This protein binds this small molecule.
Small molecule (SMILES): Oc1ccc2cc(Oc3ccc(Cl)cc3O)ccc2c1

Sequence of chain 2.C:
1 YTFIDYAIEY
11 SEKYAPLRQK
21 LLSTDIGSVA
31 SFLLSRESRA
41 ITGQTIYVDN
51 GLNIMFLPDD

Sequence of chain 2.A:
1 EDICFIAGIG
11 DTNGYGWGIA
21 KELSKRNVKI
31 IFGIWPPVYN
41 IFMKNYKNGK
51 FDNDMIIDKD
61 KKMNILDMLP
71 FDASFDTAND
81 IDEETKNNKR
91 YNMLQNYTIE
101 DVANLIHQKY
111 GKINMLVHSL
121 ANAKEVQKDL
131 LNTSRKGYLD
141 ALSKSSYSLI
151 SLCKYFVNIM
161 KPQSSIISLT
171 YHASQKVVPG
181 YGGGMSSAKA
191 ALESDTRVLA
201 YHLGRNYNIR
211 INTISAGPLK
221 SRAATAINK

Binding-site contacts:
Ligand atom O3 contacts residue ASN122 of chain 2.A at 3.9 Å.
Ligand atom CL1 contacts residue TYR171 of chain 2.A at 3.4 Å.
Ligand atom C9 contacts residue ALA123 of chain 2.A at 3.4 Å (hydrophobic).
Ligand atom C9 contacts residue ASN122 of chain 2.A at 4.0 Å.
Ligand atom CL1 contacts residue PHE3 of chain 2.C at 3.5 Å.
Ligand atom C6 contacts residue NAD1 of chain 2.E at 3.6 Å.
Ligand atom C5 contacts residue ILE227 of chain 2.A at 3.9 Å (hydrophobic).
Ligand atom O2 contacts residue NAD1 of chain 2.E at 3.3 Å.
Ligand atom O1 contacts residue NAD1 of chain 2.E at 2.6 Å (h-bond).
Ligand atom C10 contacts residue ALA121 of chain 2.A at 3.5 Å (hydrophobic).
Ligand atom C5 contacts residue ALA224 of chain 2.A at 4.0 Å (hydrophobic).
Ligand atom CL1 contacts residue NAD1 of chain 2.E at 4.0 Å.
Ligand atom C11 contacts residue ALA121 of chain 2.A at 3.8 Å (hydrophobic).
Ligand atom C2 contacts residue NAD1 of chain 2.E at 3.6 Å.
Ligand atom C8 contacts residue ALA123 of chain 2.A at 3.8 Å (hydrophobic).
Ligand atom C7 contacts residue VAL126 of chain 2.A at 3.8 Å (hydrophobic).
Ligand atom C16 contacts residue ALA223 of chain 2.A at 3.5 Å (hydrophobic).
Ligand atom C4 contacts residue ALA224 of chain 2.A at 3.9 Å (hydrophobic).
Ligand atom C1 contacts residue TYR171 of chain 2.A at 3.8 Å (hydrophobic).
Ligand atom C2 contacts residue TYR181 of chain 2.A at 3.5 Å (hydrophobic).
Ligand atom C15 contacts residue ALA223 of chain 2.A at 3.6 Å (hydrophobic).
Ligand atom C5 contacts residue NAD1 of chain 2.E at 3.4 Å.
Ligand atom C4 contacts residue ILE227 of chain 2.A at 3.9 Å (hydrophobic).
Ligand atom C15 contacts residue ALA121 of chain 2.A at 3.6 Å (hydrophobic).
Ligand atom O1 contacts residue LYS189 of chain 2.A at 3.9 Å.
Ligand atom C13 contacts residue ILE227 of chain 2.A at 3.9 Å (hydrophobic).
Ligand atom C1 contacts residue NAD1 of chain 2.E at 3.8 Å.
Ligand atom C11 contacts residue ALA223 of chain 2.A at 3.9 Å (hydrophobic).
Ligand atom C7 contacts residue ILE227 of chain 2.A at 3.9 Å (hydrophobic).
Ligand atom C15 contacts residue NAD1 of chain 2.E at 4.0 Å.
Ligand atom O3 contacts residue ALA123 of chain 2.A at 3.0 Å (h-bond).
Ligand atom O1 contacts residue TYR181 of chain 2.A at 2.7 Å (h-bond).
Ligand atom C14 contacts residue NAD1 of chain 2.E at 4.0 Å.
Ligand atom C8 contacts residue VAL126 of chain 2.A at 3.6 Å (hydrophobic).
Ligand atom C3 contacts residue NAD1 of chain 2.E at 3.6 Å.
Ligand atom C10 contacts residue ALA123 of chain 2.A at 3.9 Å (hydrophobic).
Ligand atom C4 contacts residue NAD1 of chain 2.E at 3.5 Å.
Ligand atom C1 contacts residue TYR181 of chain 2.A at 3.2 Å (hydrophobic).
Ligand atom C10 contacts residue ASN122 of chain 2.A at 3.6 Å.
Ligand atom C16 contacts residue ALA121 of chain 2.A at 3.4 Å (hydrophobic).